The protein below binds the small molecule below.
Small molecule (SMILES): CC(=O)N[C@@H]1[C@@H](O)[C@H](O)[C@@H](CO)O[C@H]1O

Sequence of chain 1.A:
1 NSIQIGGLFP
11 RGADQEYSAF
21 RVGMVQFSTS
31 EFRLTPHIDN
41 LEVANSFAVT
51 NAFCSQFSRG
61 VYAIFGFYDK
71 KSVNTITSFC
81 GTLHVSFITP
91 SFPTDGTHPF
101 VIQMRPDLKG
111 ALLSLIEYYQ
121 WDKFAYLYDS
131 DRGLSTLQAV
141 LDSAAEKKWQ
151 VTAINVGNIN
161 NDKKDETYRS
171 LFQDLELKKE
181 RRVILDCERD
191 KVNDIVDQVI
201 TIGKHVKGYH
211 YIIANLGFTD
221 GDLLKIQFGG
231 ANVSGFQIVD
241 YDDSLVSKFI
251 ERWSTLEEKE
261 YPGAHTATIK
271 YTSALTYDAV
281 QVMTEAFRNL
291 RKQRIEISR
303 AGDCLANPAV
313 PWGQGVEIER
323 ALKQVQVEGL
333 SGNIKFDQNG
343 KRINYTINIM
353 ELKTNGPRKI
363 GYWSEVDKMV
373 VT

Binding-site contacts:
Ligand atom C1 contacts residue ASN232 of chain 1.A at 1.4 Å.
Ligand atom C2 contacts residue ASN232 of chain 1.A at 2.4 Å.
Ligand atom O3 contacts residue ARG182 of chain 1.A at 3.8 Å.
Ligand atom C8 contacts residue HIS210 of chain 1.A at 3.9 Å.
Ligand atom O7 contacts residue HIS210 of chain 1.A at 3.9 Å.
Ligand atom N2 contacts residue HIS210 of chain 1.A at 4.3 Å.
Ligand atom C8 contacts residue GLY208 of chain 1.A at 3.2 Å.
Ligand atom O5 contacts residue ASN232 of chain 1.A at 2.3 Å (h-bond).
Ligand atom C8 contacts residue TYR209 of chain 1.A at 3.8 Å (hydrophobic).
Ligand atom C8 contacts residue ARG182 of chain 1.A at 4.4 Å.
Ligand atom C1 contacts residue HIS210 of chain 1.A at 4.3 Å.
Ligand atom C7 contacts residue ARG182 of chain 1.A at 4.0 Å.
Ligand atom C7 contacts residue HIS210 of chain 1.A at 3.8 Å.
Ligand atom N2 contacts residue ASN232 of chain 1.A at 2.9 Å (h-bond).
Ligand atom O7 contacts residue ASN232 of chain 1.A at 4.5 Å.
Ligand atom C4 contacts residue ASN232 of chain 1.A at 4.2 Å.
Ligand atom C8 contacts residue ARG181 of chain 1.A at 4.2 Å.
Ligand atom C3 contacts residue ASN232 of chain 1.A at 3.8 Å.
Ligand atom C5 contacts residue ASN232 of chain 1.A at 3.6 Å.
Ligand atom O7 contacts residue ARG182 of chain 1.A at 3.0 Å (salt-bridge).
Ligand atom C2 contacts residue HIS210 of chain 1.A at 4.2 Å.
Ligand atom C7 contacts residue ASN232 of chain 1.A at 3.9 Å.